Binding-site contacts:
Ligand atom C14 contacts residue TYR320 of chain 1.A at 3.6 Å (hydrophobic).
Ligand atom C14 contacts residue HIS237 of chain 1.A at 3.2 Å.
Ligand atom C7 contacts residue TYR183 of chain 1.A at 3.8 Å (hydrophobic).
Ligand atom C12 contacts residue LEU102 of chain 1.A at 3.7 Å (hydrophobic).
Ligand atom C9 contacts residue GLU138 of chain 1.B at 3.7 Å.
Ligand atom N5 contacts residue PRO227 of chain 1.A at 3.7 Å.
Ligand atom C2 contacts residue TYR183 of chain 1.A at 3.3 Å (hydrophobic).
Ligand atom C4 contacts residue TYR190 of chain 1.A at 3.6 Å (hydrophobic).
Ligand atom N5 contacts residue PRO238 of chain 1.A at 3.5 Å (h-bond).
Ligand atom N1 contacts residue TYR183 of chain 1.A at 3.7 Å.
Ligand atom N2 contacts residue LYS103 of chain 1.A at 3.2 Å (salt-bridge).
Ligand atom C15 contacts residue TYR320 of chain 1.A at 3.8 Å (hydrophobic).
Ligand atom C6 contacts residue TYR183 of chain 1.A at 3.5 Å (hydrophobic).
Ligand atom C15 contacts residue LYS105 of chain 1.A at 3.7 Å.
Ligand atom N4 contacts residue LYS105 of chain 1.A at 3.7 Å.
Ligand atom N6 contacts residue TYR190 of chain 1.A at 3.3 Å (h-bond).
Ligand atom C22 contacts residue TYR190 of chain 1.A at 3.5 Å (hydrophobic).
Ligand atom C13 contacts residue HIS237 of chain 1.A at 3.5 Å.
Ligand atom C1 contacts residue TYR183 of chain 1.A at 3.5 Å (hydrophobic).
Ligand atom N4 contacts residue LEU102 of chain 1.A at 3.5 Å.
Ligand atom N5 contacts residue PHE229 of chain 1.A at 3.5 Å.
Ligand atom C12 contacts residue LYS103 of chain 1.A at 3.7 Å.
Ligand atom C5 contacts residue TYR183 of chain 1.A at 3.7 Å (hydrophobic).
Ligand atom C21 contacts residue TYR190 of chain 1.A at 3.8 Å (hydrophobic).
Ligand atom N5 contacts residue HIS237 of chain 1.A at 3.2 Å.
Ligand atom N2 contacts residue LYS105 of chain 1.A at 3.8 Å.
Ligand atom C21 contacts residue LEU236 of chain 1.A at 3.8 Å (hydrophobic).
Ligand atom N5 contacts residue LEU236 of chain 1.A at 3.2 Å (h-bond).
Ligand atom N6 contacts residue TRP231 of chain 1.A at 3.5 Å.
Ligand atom C14 contacts residue PRO238 of chain 1.A at 3.7 Å (hydrophobic).
Ligand atom N4 contacts residue LYS103 of chain 1.A at 2.8 Å (salt-bridge).
Ligand atom N6 contacts residue PHE229 of chain 1.A at 3.5 Å.
Ligand atom C19 contacts residue HIS237 of chain 1.A at 3.2 Å.
Ligand atom C16 contacts residue LYS103 of chain 1.A at 3.5 Å.
Ligand atom N2 contacts residue LEU102 of chain 1.A at 3.7 Å.
Ligand atom C15 contacts residue LYS103 of chain 1.A at 3.2 Å.
Ligand atom C20 contacts residue TRP231 of chain 1.A at 3.5 Å (hydrophobic).
Ligand atom C16 contacts residue LYS105 of chain 1.A at 3.8 Å.
Ligand atom C22 contacts residue TRP231 of chain 1.A at 3.4 Å (hydrophobic).
Ligand atom C3 contacts residue TYR183 of chain 1.A at 3.6 Å (hydrophobic).

A protein and the small-molecule ligand that binds it are described below.
Small molecule (SMILES): Cc1cc(/C=C/C#N)cc(C)c1Nc1ccnc(Nc2ccc(C#N)cc2)n1

Sequence of chain 1.A:
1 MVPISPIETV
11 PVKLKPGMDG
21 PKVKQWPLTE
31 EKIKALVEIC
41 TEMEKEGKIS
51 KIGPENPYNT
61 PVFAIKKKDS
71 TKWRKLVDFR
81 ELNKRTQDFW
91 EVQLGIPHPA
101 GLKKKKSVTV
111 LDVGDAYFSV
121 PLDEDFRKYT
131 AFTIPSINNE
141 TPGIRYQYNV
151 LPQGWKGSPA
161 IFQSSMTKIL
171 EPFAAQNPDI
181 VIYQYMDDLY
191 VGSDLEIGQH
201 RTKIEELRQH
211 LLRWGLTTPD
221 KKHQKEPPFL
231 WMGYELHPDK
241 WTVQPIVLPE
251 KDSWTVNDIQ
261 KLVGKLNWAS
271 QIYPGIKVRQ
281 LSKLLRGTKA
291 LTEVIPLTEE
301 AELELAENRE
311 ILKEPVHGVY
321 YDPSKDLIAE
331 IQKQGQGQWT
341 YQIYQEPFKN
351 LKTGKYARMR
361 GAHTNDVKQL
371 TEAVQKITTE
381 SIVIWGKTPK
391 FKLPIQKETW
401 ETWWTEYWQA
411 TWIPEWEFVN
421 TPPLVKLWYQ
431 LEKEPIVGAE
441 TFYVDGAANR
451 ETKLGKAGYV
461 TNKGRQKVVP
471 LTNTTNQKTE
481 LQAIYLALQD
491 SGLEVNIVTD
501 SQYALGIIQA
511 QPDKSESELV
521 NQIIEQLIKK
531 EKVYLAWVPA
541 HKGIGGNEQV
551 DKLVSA

Sequence of chain 1.B:
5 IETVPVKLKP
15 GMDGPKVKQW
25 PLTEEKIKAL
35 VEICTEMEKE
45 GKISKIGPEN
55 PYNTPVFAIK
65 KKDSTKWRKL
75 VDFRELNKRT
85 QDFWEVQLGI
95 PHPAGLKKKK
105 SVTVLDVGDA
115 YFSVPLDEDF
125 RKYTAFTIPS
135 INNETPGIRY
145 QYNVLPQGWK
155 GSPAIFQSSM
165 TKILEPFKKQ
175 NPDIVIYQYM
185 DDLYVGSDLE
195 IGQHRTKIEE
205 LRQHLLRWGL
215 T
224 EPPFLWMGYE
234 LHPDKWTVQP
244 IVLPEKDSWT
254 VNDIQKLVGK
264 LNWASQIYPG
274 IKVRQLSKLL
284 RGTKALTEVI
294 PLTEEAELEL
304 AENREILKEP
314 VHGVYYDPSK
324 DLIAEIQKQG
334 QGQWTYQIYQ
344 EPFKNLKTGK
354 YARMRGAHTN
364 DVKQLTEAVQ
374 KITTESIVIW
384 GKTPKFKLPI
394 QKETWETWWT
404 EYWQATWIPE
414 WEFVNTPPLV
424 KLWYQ